Binding-site contacts:
Ligand atom O5 contacts residue ASN496 of chain 1.B at 2.4 Å (h-bond).
Ligand atom C2 contacts residue ASN496 of chain 1.B at 2.5 Å.
Ligand atom C6 contacts residue ASN520 of chain 1.B at 3.4 Å.
Ligand atom C7 contacts residue ASN496 of chain 1.B at 3.1 Å.
Ligand atom C3 contacts residue ASN496 of chain 1.B at 3.8 Å.
Ligand atom N2 contacts residue ASN496 of chain 1.B at 2.9 Å (h-bond).
Ligand atom O7 contacts residue ASN496 of chain 1.B at 2.9 Å (h-bond).
Ligand atom O6 contacts residue ASN520 of chain 1.B at 3.1 Å (h-bond).
Ligand atom C5 contacts residue ASN496 of chain 1.B at 3.7 Å.
Ligand atom C4 contacts residue ASN496 of chain 1.B at 4.3 Å.
Ligand atom C1 contacts residue ASN496 of chain 1.B at 1.4 Å.
Ligand atom C8 contacts residue ASN496 of chain 1.B at 4.3 Å.
Ligand atom O5 contacts residue ASN520 of chain 1.B at 4.5 Å.
Ligand atom O7 contacts residue TYR518 of chain 1.B at 3.9 Å.

Sequence of chain 1.B:
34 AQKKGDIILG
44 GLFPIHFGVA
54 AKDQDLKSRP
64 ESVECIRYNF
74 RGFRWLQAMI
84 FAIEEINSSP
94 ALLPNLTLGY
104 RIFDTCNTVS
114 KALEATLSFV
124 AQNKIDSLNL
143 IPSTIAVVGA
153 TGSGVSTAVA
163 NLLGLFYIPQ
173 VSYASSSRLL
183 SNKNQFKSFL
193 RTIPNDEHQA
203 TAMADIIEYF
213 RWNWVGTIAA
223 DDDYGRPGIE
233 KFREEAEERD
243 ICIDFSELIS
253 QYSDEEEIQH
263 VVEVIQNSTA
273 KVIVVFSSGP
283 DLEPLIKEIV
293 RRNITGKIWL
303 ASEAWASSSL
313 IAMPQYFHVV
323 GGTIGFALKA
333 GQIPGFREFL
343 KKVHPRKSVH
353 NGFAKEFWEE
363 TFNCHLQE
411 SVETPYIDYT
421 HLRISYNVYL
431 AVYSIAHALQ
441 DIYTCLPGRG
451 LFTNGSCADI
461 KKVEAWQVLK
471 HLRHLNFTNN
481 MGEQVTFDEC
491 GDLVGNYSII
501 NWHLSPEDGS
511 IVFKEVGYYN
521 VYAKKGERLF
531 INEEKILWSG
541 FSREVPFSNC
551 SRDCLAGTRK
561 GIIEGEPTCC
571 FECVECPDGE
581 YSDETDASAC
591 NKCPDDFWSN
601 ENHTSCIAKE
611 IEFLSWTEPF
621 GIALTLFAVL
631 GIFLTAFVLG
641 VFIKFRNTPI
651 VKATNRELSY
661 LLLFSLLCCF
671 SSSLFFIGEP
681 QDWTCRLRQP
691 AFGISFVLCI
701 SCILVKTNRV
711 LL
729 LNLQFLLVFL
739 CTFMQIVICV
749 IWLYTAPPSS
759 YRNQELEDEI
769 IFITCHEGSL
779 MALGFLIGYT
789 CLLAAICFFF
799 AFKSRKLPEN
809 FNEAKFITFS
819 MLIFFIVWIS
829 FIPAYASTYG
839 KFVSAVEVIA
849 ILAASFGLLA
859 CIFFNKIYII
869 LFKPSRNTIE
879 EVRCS

The protein below binds the small molecule below.
Small molecule (SMILES): CC(=O)N[C@@H]1[C@@H](O)[C@H](O)[C@@H](CO)O[C@H]1O